A protein and the small-molecule ligand that binds it are described below.
Small molecule (SMILES): CCC(CC)O[C@@H]1C=C(C(=O)O)C[C@H](N)[C@H]1NC(C)=O

Sequence of chain 1.O:
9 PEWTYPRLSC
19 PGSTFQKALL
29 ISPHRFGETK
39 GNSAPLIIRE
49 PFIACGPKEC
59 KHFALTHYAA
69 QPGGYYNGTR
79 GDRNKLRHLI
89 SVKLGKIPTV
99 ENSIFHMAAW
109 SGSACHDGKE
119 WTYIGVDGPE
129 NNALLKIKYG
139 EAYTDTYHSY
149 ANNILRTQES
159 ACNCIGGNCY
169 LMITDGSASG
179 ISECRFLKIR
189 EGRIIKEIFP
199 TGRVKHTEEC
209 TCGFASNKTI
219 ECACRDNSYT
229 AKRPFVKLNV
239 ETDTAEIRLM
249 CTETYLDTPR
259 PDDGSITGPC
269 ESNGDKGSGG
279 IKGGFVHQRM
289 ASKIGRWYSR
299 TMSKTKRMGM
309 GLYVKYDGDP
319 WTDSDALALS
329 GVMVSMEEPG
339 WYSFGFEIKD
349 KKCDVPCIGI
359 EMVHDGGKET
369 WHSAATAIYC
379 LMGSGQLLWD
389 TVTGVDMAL

Binding-site contacts:
Ligand atom C1 contacts residue ARG305 of chain 1.O at 3.6 Å.
Ligand atom N4 contacts residue GLU48 of chain 1.O at 2.3 Å (salt-bridge).
Ligand atom C2 contacts residue ARG223 of chain 1.O at 3.9 Å.
Ligand atom C5 contacts residue ASP80 of chain 1.O at 3.4 Å.
Ligand atom C2 contacts residue TYR340 of chain 1.O at 2.9 Å (hydrophobic).
Ligand atom C10 contacts residue ARG81 of chain 1.O at 3.4 Å.
Ligand atom C1 contacts residue ARG223 of chain 1.O at 3.5 Å.
Ligand atom O10 contacts residue ASP80 of chain 1.O at 3.4 Å.
Ligand atom C11 contacts residue ILE152 of chain 1.O at 4.0 Å (hydrophobic).
Ligand atom C9 contacts residue ALA176 of chain 1.O at 3.8 Å (hydrophobic).
Ligand atom O1A contacts residue ARG305 of chain 1.O at 3.1 Å (salt-bridge).
Ligand atom C3 contacts residue ARG47 of chain 1.O at 3.5 Å.
Ligand atom C2 contacts residue ASP80 of chain 1.O at 3.9 Å.
Ligand atom C7 contacts residue TYR340 of chain 1.O at 3.4 Å (hydrophobic).
Ligand atom C4 contacts residue ASP80 of chain 1.O at 3.5 Å.
Ligand atom C7 contacts residue ARG223 of chain 1.O at 3.7 Å.
Ligand atom C4 contacts residue GLU48 of chain 1.O at 3.0 Å.
Ligand atom C6 contacts residue GLU207 of chain 1.O at 4.1 Å.
Ligand atom C4 contacts residue TYR340 of chain 1.O at 3.6 Å (hydrophobic).
Ligand atom N4 contacts residue ASP80 of chain 1.O at 2.7 Å (salt-bridge).
Ligand atom C91 contacts residue ILE152 of chain 1.O at 3.8 Å (hydrophobic).
Ligand atom C82 contacts residue ASN225 of chain 1.O at 3.6 Å.
Ligand atom O10 contacts residue ARG81 of chain 1.O at 2.4 Å (salt-bridge).
Ligand atom C8 contacts residue GLU206 of chain 1.O at 3.5 Å.
Ligand atom C82 contacts residue ALA176 of chain 1.O at 4.0 Å (hydrophobic).
Ligand atom O1B contacts residue ARG223 of chain 1.O at 2.7 Å (salt-bridge).
Ligand atom C3 contacts residue GLU48 of chain 1.O at 3.2 Å.
Ligand atom C91 contacts residue ARG154 of chain 1.O at 3.5 Å.
Ligand atom C81 contacts residue ASN225 of chain 1.O at 4.0 Å.
Ligand atom O1A contacts residue ARG47 of chain 1.O at 3.2 Å (salt-bridge).
Ligand atom O1A contacts residue TYR340 of chain 1.O at 3.0 Å (h-bond).
Ligand atom C11 contacts residue ARG154 of chain 1.O at 3.2 Å.
Ligand atom C3 contacts residue TYR340 of chain 1.O at 3.0 Å (hydrophobic).
Ligand atom O1B contacts residue ARG305 of chain 1.O at 2.7 Å (salt-bridge).
Ligand atom C1 contacts residue TYR340 of chain 1.O at 2.9 Å (hydrophobic).
Ligand atom C81 contacts residue GLU206 of chain 1.O at 3.3 Å.
Ligand atom O1B contacts residue TYR340 of chain 1.O at 3.3 Å (h-bond).
Ligand atom C3 contacts residue ASP80 of chain 1.O at 3.5 Å.
Ligand atom C11 contacts residue TRP108 of chain 1.O at 4.1 Å (hydrophobic).
Ligand atom C6 contacts residue TYR340 of chain 1.O at 3.8 Å (hydrophobic).